Sequence of chain 1.A:
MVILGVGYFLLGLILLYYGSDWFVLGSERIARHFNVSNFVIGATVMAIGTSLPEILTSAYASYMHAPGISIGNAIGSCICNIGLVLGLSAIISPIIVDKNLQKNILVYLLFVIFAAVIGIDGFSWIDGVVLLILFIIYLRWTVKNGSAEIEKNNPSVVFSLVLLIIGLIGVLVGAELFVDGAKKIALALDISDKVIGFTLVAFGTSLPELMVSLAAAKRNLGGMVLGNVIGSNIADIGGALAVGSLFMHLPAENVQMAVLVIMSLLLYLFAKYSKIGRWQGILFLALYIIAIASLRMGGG

This protein binds this small molecule.
Small molecule (SMILES): O=c1c(O)c(-c2cc(O)c(O)c(O)c2)oc2cc(O)cc(O)c12

Binding-site contacts:
Ligand atom C14 contacts residue LEU134 of chain 1.A at 4.0 Å (hydrophobic).
Ligand atom C11 contacts residue VAL107 of chain 1.A at 3.8 Å (hydrophobic).
Ligand atom C9 contacts residue PHE111 of chain 1.A at 3.8 Å (hydrophobic).
Ligand atom C3 contacts residue LEU110 of chain 1.A at 4.4 Å (hydrophobic).
Ligand atom C9 contacts residue LEU110 of chain 1.A at 4.1 Å (hydrophobic).
Ligand atom C2 contacts residue PHE114 of chain 1.A at 4.3 Å (hydrophobic).
Ligand atom C3 contacts residue OLC1 of chain 1.S at 3.6 Å.
Ligand atom C10 contacts residue LEU134 of chain 1.A at 4.1 Å (hydrophobic).
Ligand atom C11 contacts residue PHE111 of chain 1.A at 4.2 Å (hydrophobic).
Ligand atom C2 contacts residue LEU134 of chain 1.A at 3.9 Å (hydrophobic).
Ligand atom C3 contacts residue PHE114 of chain 1.A at 4.5 Å (hydrophobic).
Ligand atom C14 contacts residue VAL107 of chain 1.A at 4.0 Å (hydrophobic).
Ligand atom C2 contacts residue OLC1 of chain 1.S at 4.3 Å.